This small molecule binds to this protein.
Small molecule (SMILES): CC(=O)C(=O)O

Sequence of chain 2.E:
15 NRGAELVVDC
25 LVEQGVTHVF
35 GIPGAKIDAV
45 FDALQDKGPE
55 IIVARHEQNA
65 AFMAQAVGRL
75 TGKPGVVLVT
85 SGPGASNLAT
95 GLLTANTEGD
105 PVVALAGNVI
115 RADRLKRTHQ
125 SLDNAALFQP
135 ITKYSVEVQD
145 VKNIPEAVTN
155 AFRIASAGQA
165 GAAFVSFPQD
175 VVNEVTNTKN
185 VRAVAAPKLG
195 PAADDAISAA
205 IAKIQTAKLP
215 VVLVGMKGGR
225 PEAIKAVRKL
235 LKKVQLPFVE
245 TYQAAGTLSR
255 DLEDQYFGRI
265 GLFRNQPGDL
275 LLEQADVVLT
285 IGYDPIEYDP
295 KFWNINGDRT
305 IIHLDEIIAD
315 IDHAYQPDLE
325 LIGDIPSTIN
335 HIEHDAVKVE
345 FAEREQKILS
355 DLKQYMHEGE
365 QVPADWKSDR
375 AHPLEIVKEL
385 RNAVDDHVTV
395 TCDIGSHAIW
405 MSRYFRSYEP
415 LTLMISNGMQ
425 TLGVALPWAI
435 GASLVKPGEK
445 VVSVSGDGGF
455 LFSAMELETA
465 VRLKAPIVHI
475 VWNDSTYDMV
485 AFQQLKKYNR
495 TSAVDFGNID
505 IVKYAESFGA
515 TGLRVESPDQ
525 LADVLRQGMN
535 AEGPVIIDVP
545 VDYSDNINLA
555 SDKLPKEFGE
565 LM

Sequence of chain 2.F:
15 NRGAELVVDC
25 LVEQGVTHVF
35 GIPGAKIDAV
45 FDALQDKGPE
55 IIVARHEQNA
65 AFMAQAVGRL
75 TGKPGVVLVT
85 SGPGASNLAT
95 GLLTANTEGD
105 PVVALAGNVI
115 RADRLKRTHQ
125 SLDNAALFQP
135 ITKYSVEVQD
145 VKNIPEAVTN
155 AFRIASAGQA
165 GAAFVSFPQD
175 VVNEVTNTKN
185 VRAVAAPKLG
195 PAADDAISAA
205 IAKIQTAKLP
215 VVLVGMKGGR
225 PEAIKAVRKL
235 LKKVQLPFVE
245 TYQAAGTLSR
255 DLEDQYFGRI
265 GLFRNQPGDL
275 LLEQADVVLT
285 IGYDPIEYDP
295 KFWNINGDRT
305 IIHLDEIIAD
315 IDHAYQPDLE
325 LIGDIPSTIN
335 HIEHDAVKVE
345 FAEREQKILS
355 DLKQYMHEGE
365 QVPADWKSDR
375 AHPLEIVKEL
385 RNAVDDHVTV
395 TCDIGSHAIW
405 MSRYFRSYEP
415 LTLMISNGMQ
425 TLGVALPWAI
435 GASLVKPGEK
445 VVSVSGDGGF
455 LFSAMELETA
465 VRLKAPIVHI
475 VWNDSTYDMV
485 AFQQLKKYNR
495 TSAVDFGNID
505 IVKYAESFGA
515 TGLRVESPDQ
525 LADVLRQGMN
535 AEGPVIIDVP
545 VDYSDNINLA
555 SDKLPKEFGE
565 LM

Binding-site contacts:
Ligand atom O3 contacts residue ALA39 of chain 2.F at 3.7 Å.
Ligand atom CA contacts residue GLN487 of chain 2.E at 4.3 Å.
Ligand atom O3 contacts residue GLN173 of chain 2.F at 3.7 Å.
Ligand atom OXT contacts residue GLN487 of chain 2.E at 3.1 Å (h-bond).
Ligand atom CB contacts residue GLN487 of chain 2.E at 3.8 Å.
Ligand atom CA contacts residue GLN173 of chain 2.F at 4.4 Å.
Ligand atom C contacts residue GLN173 of chain 2.F at 3.8 Å.
Ligand atom C contacts residue ALA39 of chain 2.F at 3.7 Å (hydrophobic).
Ligand atom CB contacts residue LYS40 of chain 2.F at 4.3 Å.
Ligand atom CA contacts residue ALA39 of chain 2.F at 3.6 Å (hydrophobic).
Ligand atom OXT contacts residue GLN173 of chain 2.F at 4.2 Å.
Ligand atom C contacts residue LYS491 of chain 2.E at 3.7 Å.
Ligand atom CB contacts residue ALA39 of chain 2.F at 4.3 Å (hydrophobic).
Ligand atom O3 contacts residue LYS40 of chain 2.F at 3.0 Å (salt-bridge).
Ligand atom O contacts residue GLN173 of chain 2.F at 3.4 Å (h-bond).
Ligand atom OXT contacts residue ALA39 of chain 2.F at 3.3 Å.
Ligand atom O contacts residue LYS491 of chain 2.E at 3.8 Å.
Ligand atom CA contacts residue LYS40 of chain 2.F at 4.1 Å.
Ligand atom C contacts residue GLN487 of chain 2.E at 4.0 Å.
Ligand atom OXT contacts residue LYS491 of chain 2.E at 2.8 Å (salt-bridge).